Sequence of chain 1.A:
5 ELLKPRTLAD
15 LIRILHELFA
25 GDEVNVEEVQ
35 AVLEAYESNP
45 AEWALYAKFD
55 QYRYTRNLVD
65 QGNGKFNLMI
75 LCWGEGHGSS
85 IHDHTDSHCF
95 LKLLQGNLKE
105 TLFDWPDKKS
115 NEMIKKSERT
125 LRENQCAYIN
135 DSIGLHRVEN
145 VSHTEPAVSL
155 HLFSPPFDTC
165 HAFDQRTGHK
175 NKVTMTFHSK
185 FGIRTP

A protein and the small-molecule ligand that binds it are described below.
Small molecule (SMILES): N[C@@H](CS)C(=O)O

Binding-site contacts:
Ligand atom CA contacts residue HIS86 of chain 1.A at 3.7 Å.
Ligand atom N contacts residue PHE157 of chain 1.A at 3.2 Å.
Ligand atom OXT contacts residue MET179 of chain 1.A at 3.4 Å.
Ligand atom OXT contacts residue PHE157 of chain 1.A at 3.3 Å.
Ligand atom CB contacts residue LEU75 of chain 1.A at 3.9 Å (hydrophobic).
Ligand atom C contacts residue ARG60 of chain 1.A at 3.6 Å.
Ligand atom CB contacts residue HIS86 of chain 1.A at 3.9 Å.
Ligand atom O contacts residue LEU75 of chain 1.A at 3.6 Å.
Ligand atom C contacts residue MET179 of chain 1.A at 3.7 Å (hydrophobic).
Ligand atom C contacts residue LEU75 of chain 1.A at 3.9 Å (hydrophobic).
Ligand atom C contacts residue PHE157 of chain 1.A at 4.0 Å (hydrophobic).
Ligand atom CB contacts residue PHE157 of chain 1.A at 4.2 Å (hydrophobic).
Ligand atom CA contacts residue PHE157 of chain 1.A at 3.9 Å (hydrophobic).
Ligand atom SG contacts residue HIS140 of chain 1.A at 3.5 Å (h-bond).
Ligand atom O contacts residue ARG60 of chain 1.A at 3.2 Å (salt-bridge).
Ligand atom O contacts residue TYR58 of chain 1.A at 3.5 Å (h-bond).
Ligand atom SG contacts residue HIS155 of chain 1.A at 3.3 Å (h-bond).
Ligand atom CA contacts residue FE1 of chain 1.B at 3.5 Å.
Ligand atom OXT contacts residue MET73 of chain 1.A at 4.3 Å.
Ligand atom SG contacts residue PHE157 of chain 1.A at 4.4 Å.
Ligand atom SG contacts residue HIS86 of chain 1.A at 3.6 Å.
Ligand atom CB contacts residue HIS155 of chain 1.A at 3.5 Å.
Ligand atom SG contacts residue CYS93 of chain 1.A at 3.9 Å.
Ligand atom SG contacts residue LEU95 of chain 1.A at 4.2 Å.
Ligand atom CB contacts residue FE1 of chain 1.B at 3.3 Å.
Ligand atom N contacts residue MET179 of chain 1.A at 4.0 Å.
Ligand atom OXT contacts residue LEU75 of chain 1.A at 4.3 Å.
Ligand atom CA contacts residue MET179 of chain 1.A at 4.3 Å (hydrophobic).
Ligand atom O contacts residue MET179 of chain 1.A at 4.2 Å.
Ligand atom OXT contacts residue ARG60 of chain 1.A at 3.0 Å (salt-bridge).
Ligand atom N contacts residue HIS86 of chain 1.A at 3.8 Å.
Ligand atom SG contacts residue FE1 of chain 1.B at 2.2 Å.
Ligand atom SG contacts residue HIS88 of chain 1.A at 3.9 Å.
Ligand atom N contacts residue HIS88 of chain 1.A at 3.6 Å.
Ligand atom N contacts residue FE1 of chain 1.B at 3.3 Å.